Binding-site contacts:
Ligand atom C4 contacts residue ASN234 of chain 1.B at 4.2 Å.
Ligand atom C3 contacts residue ASN234 of chain 1.B at 3.8 Å.
Ligand atom O7 contacts residue ASN234 of chain 1.B at 3.2 Å (h-bond).
Ligand atom C6 contacts residue THR236 of chain 1.B at 4.3 Å.
Ligand atom O5 contacts residue THR108 of chain 1.B at 3.9 Å.
Ligand atom C1 contacts residue THR108 of chain 1.B at 4.3 Å.
Ligand atom C5 contacts residue THR236 of chain 1.B at 4.0 Å.
Ligand atom O5 contacts residue ASN234 of chain 1.B at 2.4 Å (h-bond).
Ligand atom C7 contacts residue ASN234 of chain 1.B at 3.2 Å.
Ligand atom N2 contacts residue ASN234 of chain 1.B at 2.9 Å (h-bond).
Ligand atom C1 contacts residue ASN234 of chain 1.B at 1.4 Å.
Ligand atom C8 contacts residue ASN234 of chain 1.B at 4.4 Å.
Ligand atom C5 contacts residue ASN234 of chain 1.B at 3.7 Å.
Ligand atom C2 contacts residue ASN234 of chain 1.B at 2.4 Å.
Ligand atom C1 contacts residue THR236 of chain 1.B at 4.3 Å.
Ligand atom O5 contacts residue THR236 of chain 1.B at 4.0 Å.

Sequence of chain 1.B:
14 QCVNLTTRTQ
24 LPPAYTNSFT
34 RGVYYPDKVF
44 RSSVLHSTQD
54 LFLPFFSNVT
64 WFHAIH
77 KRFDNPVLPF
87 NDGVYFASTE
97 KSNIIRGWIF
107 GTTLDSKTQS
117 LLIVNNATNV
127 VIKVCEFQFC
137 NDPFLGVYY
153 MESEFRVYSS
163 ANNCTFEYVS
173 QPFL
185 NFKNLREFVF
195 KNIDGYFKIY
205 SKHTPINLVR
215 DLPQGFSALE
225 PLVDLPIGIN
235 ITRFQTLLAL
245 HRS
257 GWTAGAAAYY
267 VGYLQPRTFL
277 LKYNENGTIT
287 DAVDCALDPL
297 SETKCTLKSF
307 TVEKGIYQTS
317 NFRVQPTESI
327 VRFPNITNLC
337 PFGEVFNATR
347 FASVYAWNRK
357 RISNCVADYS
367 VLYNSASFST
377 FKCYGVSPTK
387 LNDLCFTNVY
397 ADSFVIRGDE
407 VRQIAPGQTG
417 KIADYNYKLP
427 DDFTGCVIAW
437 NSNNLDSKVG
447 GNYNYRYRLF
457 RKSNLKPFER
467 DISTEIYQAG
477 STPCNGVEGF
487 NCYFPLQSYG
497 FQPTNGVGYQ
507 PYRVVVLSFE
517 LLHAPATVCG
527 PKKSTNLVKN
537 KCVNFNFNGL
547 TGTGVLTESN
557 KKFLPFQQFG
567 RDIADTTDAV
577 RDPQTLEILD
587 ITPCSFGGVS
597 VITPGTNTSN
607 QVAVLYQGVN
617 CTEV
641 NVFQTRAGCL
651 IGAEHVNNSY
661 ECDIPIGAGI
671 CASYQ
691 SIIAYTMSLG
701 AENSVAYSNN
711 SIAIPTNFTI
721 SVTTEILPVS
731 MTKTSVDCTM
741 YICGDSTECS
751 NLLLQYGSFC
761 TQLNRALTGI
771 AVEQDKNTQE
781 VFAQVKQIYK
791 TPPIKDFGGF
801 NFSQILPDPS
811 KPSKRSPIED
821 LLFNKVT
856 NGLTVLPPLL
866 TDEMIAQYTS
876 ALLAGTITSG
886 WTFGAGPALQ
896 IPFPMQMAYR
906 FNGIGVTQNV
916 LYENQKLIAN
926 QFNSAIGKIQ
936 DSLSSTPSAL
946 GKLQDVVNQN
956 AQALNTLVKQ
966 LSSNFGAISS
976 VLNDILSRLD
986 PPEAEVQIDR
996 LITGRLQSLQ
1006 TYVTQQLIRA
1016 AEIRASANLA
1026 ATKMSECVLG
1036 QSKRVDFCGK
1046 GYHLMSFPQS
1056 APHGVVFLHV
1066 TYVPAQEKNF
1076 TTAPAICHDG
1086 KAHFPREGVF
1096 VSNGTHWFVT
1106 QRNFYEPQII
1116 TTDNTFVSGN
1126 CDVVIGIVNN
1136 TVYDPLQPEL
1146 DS

A protein and the small-molecule ligand that binds it are described below.
Small molecule (SMILES): CC(=O)N[C@@H]1[C@@H](O)[C@H](O)[C@@H](CO)O[C@H]1O